Sequence of chain 2.A:
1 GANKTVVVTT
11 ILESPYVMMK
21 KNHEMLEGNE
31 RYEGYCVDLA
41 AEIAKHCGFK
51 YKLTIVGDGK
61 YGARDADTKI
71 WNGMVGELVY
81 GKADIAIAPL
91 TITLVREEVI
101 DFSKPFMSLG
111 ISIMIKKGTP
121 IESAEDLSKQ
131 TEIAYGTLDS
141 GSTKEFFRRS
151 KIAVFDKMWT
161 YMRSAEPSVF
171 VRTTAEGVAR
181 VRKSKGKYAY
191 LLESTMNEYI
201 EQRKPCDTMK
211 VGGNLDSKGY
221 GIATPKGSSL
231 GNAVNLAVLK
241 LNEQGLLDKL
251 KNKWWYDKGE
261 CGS

Binding-site contacts:
Ligand atom O1 contacts residue THR143 of chain 2.A at 3.0 Å (h-bond).
Ligand atom N2 contacts residue LEU138 of chain 2.A at 3.5 Å.
Ligand atom O3 contacts residue SER142 of chain 2.A at 2.9 Å (h-bond).
Ligand atom C6 contacts residue TYR61 of chain 2.A at 3.3 Å (hydrophobic).
Ligand atom N1 contacts residue GLU193 of chain 2.A at 3.4 Å (salt-bridge).
Ligand atom C6 contacts residue GLU193 of chain 2.A at 3.7 Å.
Ligand atom C4 contacts residue GLU193 of chain 2.A at 3.4 Å.
Ligand atom C2 contacts residue THR143 of chain 2.A at 3.4 Å.
Ligand atom C10 contacts residue SER142 of chain 2.A at 3.4 Å.
Ligand atom C10 contacts residue ARG96 of chain 2.A at 3.5 Å.
Ligand atom O1 contacts residue GLY141 of chain 2.A at 3.7 Å.
Ligand atom N2 contacts residue GLU193 of chain 2.A at 3.6 Å.
Ligand atom O1 contacts residue SER142 of chain 2.A at 3.1 Å (h-bond).
Ligand atom C2 contacts residue GLU193 of chain 2.A at 3.7 Å.
Ligand atom N4 contacts residue TYR220 of chain 2.A at 3.7 Å.
Ligand atom C10 contacts residue THR91 of chain 2.A at 3.7 Å.
Ligand atom C3 contacts residue LEU138 of chain 2.A at 3.5 Å (hydrophobic).
Ligand atom O4 contacts residue ARG96 of chain 2.A at 2.8 Å (salt-bridge).
Ligand atom O4 contacts residue THR91 of chain 2.A at 2.9 Å (h-bond).
Ligand atom C1 contacts residue GLU193 of chain 2.A at 3.2 Å.
Ligand atom O4 contacts residue TYR61 of chain 2.A at 3.6 Å.
Ligand atom C9 contacts residue THR91 of chain 2.A at 3.5 Å.
Ligand atom C9 contacts residue SER142 of chain 2.A at 3.2 Å.
Ligand atom C8 contacts residue TYR61 of chain 2.A at 3.4 Å (hydrophobic).
Ligand atom O2 contacts residue LEU192 of chain 2.A at 3.3 Å.
Ligand atom C5 contacts residue TYR61 of chain 2.A at 3.7 Å (hydrophobic).
Ligand atom C9 contacts residue GLU193 of chain 2.A at 3.4 Å.
Ligand atom O3 contacts residue TYR61 of chain 2.A at 3.4 Å.
Ligand atom C10 contacts residue TYR61 of chain 2.A at 3.6 Å (hydrophobic).
Ligand atom C3 contacts residue GLU193 of chain 2.A at 3.7 Å.
Ligand atom O3 contacts residue GLY141 of chain 2.A at 3.5 Å.
Ligand atom O3 contacts residue ARG96 of chain 2.A at 2.9 Å (salt-bridge).
Ligand atom N4 contacts residue GLU193 of chain 2.A at 2.8 Å (salt-bridge).
Ligand atom N4 contacts residue PRO89 of chain 2.A at 2.8 Å (h-bond).
Ligand atom N2 contacts residue THR143 of chain 2.A at 2.8 Å (h-bond).
Ligand atom O4 contacts residue LEU90 of chain 2.A at 3.6 Å.
Ligand atom N4 contacts residue THR91 of chain 2.A at 2.9 Å (h-bond).
Ligand atom O2 contacts residue GLU193 of chain 2.A at 2.9 Å (salt-bridge).
Ligand atom C8 contacts residue GLU13 of chain 2.A at 3.4 Å.
Ligand atom C8 contacts residue MET196 of chain 2.A at 3.7 Å (hydrophobic).

The protein below binds the small molecule below.
Small molecule (SMILES): CN1Cc2c(n(C[C@H](N)C(=O)O)c(=O)[nH]c2=O)C1